Binding-site contacts:
Ligand atom O3 contacts residue ASN370 of chain 1.A at 4.0 Å.
Ligand atom C4 contacts residue ASN370 of chain 1.A at 4.2 Å.
Ligand atom C1 contacts residue ASN370 of chain 1.A at 1.4 Å.
Ligand atom O5 contacts residue ASN370 of chain 1.A at 2.4 Å (h-bond).
Ligand atom C7 contacts residue ASN370 of chain 1.A at 3.6 Å.
Ligand atom C8 contacts residue ASN370 of chain 1.A at 3.4 Å.
Ligand atom C3 contacts residue ASN370 of chain 1.A at 3.8 Å.
Ligand atom C5 contacts residue ASN370 of chain 1.A at 3.6 Å.
Ligand atom N2 contacts residue ASN370 of chain 1.A at 3.1 Å (h-bond).
Ligand atom C2 contacts residue ASN370 of chain 1.A at 2.5 Å.

A protein and the small-molecule ligand that binds it are described below.
Small molecule (SMILES): CC(=O)N[C@H]1[C@H](O[C@H]2[C@H](O)[C@@H](NC(C)=O)CO[C@@H]2CO)O[C@H](CO)[C@@H](O)[C@@H]1O

Sequence of chain 1.A:
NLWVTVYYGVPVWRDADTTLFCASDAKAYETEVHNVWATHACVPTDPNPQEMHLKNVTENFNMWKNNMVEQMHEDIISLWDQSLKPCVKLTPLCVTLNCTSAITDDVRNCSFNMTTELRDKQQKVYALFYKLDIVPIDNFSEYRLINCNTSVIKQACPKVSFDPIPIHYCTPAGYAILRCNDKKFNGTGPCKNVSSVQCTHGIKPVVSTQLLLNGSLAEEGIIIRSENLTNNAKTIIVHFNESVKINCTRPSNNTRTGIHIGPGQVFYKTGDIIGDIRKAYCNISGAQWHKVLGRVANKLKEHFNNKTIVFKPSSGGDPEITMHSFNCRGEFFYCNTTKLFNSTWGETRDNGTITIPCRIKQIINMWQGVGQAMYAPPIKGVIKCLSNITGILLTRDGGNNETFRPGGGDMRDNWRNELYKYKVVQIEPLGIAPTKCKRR